Binding-site contacts:
Ligand atom O5 contacts residue ARG28 of chain 1.B at 3.0 Å (salt-bridge).
Ligand atom O2 contacts residue THR9 of chain 1.B at 4.2 Å.
Ligand atom C6 contacts residue TRP11 of chain 1.B at 4.2 Å (hydrophobic).
Ligand atom C5 contacts residue ARG28 of chain 1.B at 4.0 Å.
Ligand atom C5 contacts residue TRP11 of chain 1.B at 3.6 Å (hydrophobic).
Ligand atom O6 contacts residue ARG28 of chain 1.B at 3.0 Å (salt-bridge).
Ligand atom C6 contacts residue ARG28 of chain 1.B at 4.0 Å.
Ligand atom C4 contacts residue TRP11 of chain 1.B at 4.1 Å (hydrophobic).
Ligand atom O2 contacts residue GLY10 of chain 1.B at 3.5 Å.
Ligand atom C2 contacts residue TRP11 of chain 1.B at 2.4 Å (hydrophobic).
Ligand atom O5 contacts residue TRP11 of chain 1.B at 2.3 Å.
Ligand atom O4 contacts residue TRP11 of chain 1.B at 4.4 Å.
Ligand atom C3 contacts residue TRP11 of chain 1.B at 3.7 Å (hydrophobic).
Ligand atom O2 contacts residue TRP11 of chain 1.B at 2.9 Å.
Ligand atom O3 contacts residue TRP11 of chain 1.B at 4.4 Å.
Ligand atom C1 contacts residue TRP11 of chain 1.B at 1.5 Å (hydrophobic).
Ligand atom C1 contacts residue ARG28 of chain 1.B at 3.8 Å.

Sequence of chain 1.B:
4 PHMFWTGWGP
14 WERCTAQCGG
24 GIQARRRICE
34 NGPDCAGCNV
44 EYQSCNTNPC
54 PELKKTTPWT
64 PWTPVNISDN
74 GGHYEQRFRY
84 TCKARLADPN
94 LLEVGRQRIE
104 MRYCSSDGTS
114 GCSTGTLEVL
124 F

The protein below binds the small molecule below.
Small molecule (SMILES): OC[C@H]1O[C@H](O)[C@@H](O)[C@@H](O)[C@@H]1O